Sequence of chain 2.A:
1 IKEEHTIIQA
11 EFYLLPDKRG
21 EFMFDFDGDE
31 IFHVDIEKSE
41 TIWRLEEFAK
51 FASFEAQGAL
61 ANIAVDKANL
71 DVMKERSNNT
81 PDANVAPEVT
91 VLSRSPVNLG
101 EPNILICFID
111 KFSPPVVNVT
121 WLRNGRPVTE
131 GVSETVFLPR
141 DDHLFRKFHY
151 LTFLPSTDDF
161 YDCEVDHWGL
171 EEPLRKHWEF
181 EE

The protein below binds the small molecule below.
Small molecule (SMILES): CC(=O)N[C@@H]1[C@@H](O)[C@H](O)[C@@H](CO)O[C@H]1O

Sequence of chain 2.B:
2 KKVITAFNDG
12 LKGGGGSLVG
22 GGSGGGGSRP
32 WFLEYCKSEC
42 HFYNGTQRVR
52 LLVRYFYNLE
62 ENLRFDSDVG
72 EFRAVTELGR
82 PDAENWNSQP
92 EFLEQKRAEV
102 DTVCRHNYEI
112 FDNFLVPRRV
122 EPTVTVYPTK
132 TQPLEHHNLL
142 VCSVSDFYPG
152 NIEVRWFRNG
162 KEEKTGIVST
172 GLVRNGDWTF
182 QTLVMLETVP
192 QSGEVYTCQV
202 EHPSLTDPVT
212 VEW

Binding-site contacts:
Ligand atom O7 contacts residue ASN78 of chain 2.A at 4.4 Å.
Ligand atom C5 contacts residue ASN78 of chain 2.A at 4.2 Å.
Ligand atom C3 contacts residue ASN78 of chain 2.A at 4.4 Å.
Ligand atom C8 contacts residue VAL169 of chain 2.D at 4.4 Å (hydrophobic).
Ligand atom C7 contacts residue ASN78 of chain 2.A at 4.0 Å.
Ligand atom C8 contacts residue VAL20 of chain 2.B at 4.3 Å (hydrophobic).
Ligand atom C2 contacts residue ASN78 of chain 2.A at 3.1 Å.
Ligand atom C1 contacts residue ASN78 of chain 2.A at 2.8 Å.
Ligand atom N2 contacts residue ASN78 of chain 2.A at 3.8 Å.
Ligand atom O6 contacts residue ASN78 of chain 2.A at 4.3 Å.
Ligand atom C8 contacts residue GLY21 of chain 2.B at 4.4 Å.
Ligand atom C8 contacts residue LEU19 of chain 2.B at 4.2 Å (hydrophobic).
Ligand atom O7 contacts residue GLY21 of chain 2.B at 4.2 Å.
Ligand atom O5 contacts residue ASN78 of chain 2.A at 2.9 Å (h-bond).
Ligand atom C8 contacts residue ASN78 of chain 2.A at 4.4 Å.

Sequence of chain 2.D:
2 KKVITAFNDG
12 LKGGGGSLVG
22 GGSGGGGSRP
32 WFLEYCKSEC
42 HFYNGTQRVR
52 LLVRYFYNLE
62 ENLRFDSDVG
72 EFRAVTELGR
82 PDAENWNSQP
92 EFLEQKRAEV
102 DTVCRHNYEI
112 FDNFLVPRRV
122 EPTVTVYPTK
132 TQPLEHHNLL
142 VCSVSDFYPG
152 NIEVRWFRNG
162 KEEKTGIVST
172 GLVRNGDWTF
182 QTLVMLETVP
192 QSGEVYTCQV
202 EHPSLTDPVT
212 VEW